Binding-site contacts:
Ligand atom C5 contacts residue ASN12 of chain 54.G at 4.1 Å.
Ligand atom N2 contacts residue ASN12 of chain 54.G at 3.8 Å.
Ligand atom O5 contacts residue ASN12 of chain 54.G at 2.7 Å (h-bond).
Ligand atom C2 contacts residue ASN12 of chain 54.G at 3.3 Å.
Ligand atom C7 contacts residue ASN12 of chain 54.G at 3.9 Å.
Ligand atom C1 contacts residue ASN12 of chain 54.G at 2.2 Å.
Ligand atom O7 contacts residue ASN12 of chain 54.G at 3.6 Å.

The protein below binds the small molecule below.
Small molecule (SMILES): CC(=O)N[C@H]1[C@H](O[C@H]2[C@H](O)[C@@H](NC(C)=O)CO[C@@H]2CO)O[C@H](CO)[C@@H](O)[C@@H]1O

Sequence of chain 54.G:
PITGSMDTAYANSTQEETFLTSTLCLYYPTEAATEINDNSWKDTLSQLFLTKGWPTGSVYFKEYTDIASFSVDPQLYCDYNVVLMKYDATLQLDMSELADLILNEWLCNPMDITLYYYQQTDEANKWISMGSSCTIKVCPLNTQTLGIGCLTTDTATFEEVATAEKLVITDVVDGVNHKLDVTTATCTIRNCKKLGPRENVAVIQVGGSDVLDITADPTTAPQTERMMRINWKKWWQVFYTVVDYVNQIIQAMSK